This protein binds this small molecule.
Small molecule (SMILES): C[C@H](NC(=O)[C@H](CC(=O)n1cccc1)NC(=O)[C@@H](NC(=O)CC(C)(C)C)C(C)(C)C)[C@H](O)C(=O)NCc1ccc(I)cc1

Sequence of chain 1.D:
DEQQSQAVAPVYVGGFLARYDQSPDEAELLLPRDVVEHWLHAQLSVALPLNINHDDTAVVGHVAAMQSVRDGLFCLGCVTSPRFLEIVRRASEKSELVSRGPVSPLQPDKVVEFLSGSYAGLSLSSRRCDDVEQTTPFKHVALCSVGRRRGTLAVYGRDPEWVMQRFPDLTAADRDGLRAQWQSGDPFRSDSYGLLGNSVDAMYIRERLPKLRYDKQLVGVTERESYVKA

Binding-site contacts:
Ligand atom C11 contacts residue HIS63 of chain 1.D at 3.4 Å.
Ligand atom CG2 contacts residue SER135 of chain 1.D at 3.1 Å.
Ligand atom O3 contacts residue SER132 of chain 1.D at 2.3 Å (h-bond).
Ligand atom C31 contacts residue VAL163 of chain 1.D at 3.6 Å (hydrophobic).
Ligand atom CG11 contacts residue SER135 of chain 1.D at 3.5 Å.
Ligand atom CA contacts residue SER135 of chain 1.D at 3.1 Å.
Ligand atom N21 contacts residue SER132 of chain 1.D at 3.4 Å (h-bond).
Ligand atom OD1 contacts residue SER134 of chain 1.D at 2.8 Å (h-bond).
Ligand atom CG11 contacts residue ARG136 of chain 1.D at 3.5 Å.
Ligand atom N21 contacts residue CYS161 of chain 1.D at 3.7 Å.
Ligand atom CG21 contacts residue LEU32 of chain 1.D at 3.7 Å (hydrophobic).
Ligand atom CB3 contacts residue ARG165 of chain 1.D at 3.6 Å.
Ligand atom CA3 contacts residue SER132 of chain 1.D at 2.5 Å.
Ligand atom O1 contacts residue SER135 of chain 1.D at 3.1 Å (h-bond).
Ligand atom CH1 contacts residue HIS63 of chain 1.D at 3.6 Å.
Ligand atom CG21 contacts residue GLU31 of chain 1.D at 3.7 Å.
Ligand atom N2 contacts residue LEU133 of chain 1.D at 3.1 Å (h-bond).
Ligand atom C11 contacts residue SER132 of chain 1.D at 2.4 Å.
Ligand atom CG2 contacts residue SER134 of chain 1.D at 3.4 Å.
Ligand atom CB2 contacts residue HIS63 of chain 1.D at 3.6 Å.
Ligand atom N2 contacts residue HIS63 of chain 1.D at 3.7 Å.
Ligand atom C3 contacts residue SER132 of chain 1.D at 1.4 Å.
Ligand atom C8 contacts residue ILE231 of chain 1.D at 3.5 Å (hydrophobic).
Ligand atom O11 contacts residue SER132 of chain 1.D at 2.8 Å (h-bond).
Ligand atom CE2 contacts residue LYS156 of chain 1.D at 3.4 Å.
Ligand atom CH2 contacts residue LYS156 of chain 1.D at 3.5 Å.
Ligand atom O11 contacts residue HIS63 of chain 1.D at 2.6 Å (h-bond).
Ligand atom O3 contacts residue GLY164 of chain 1.D at 3.2 Å.
Ligand atom O3 contacts residue ARG165 of chain 1.D at 2.9 Å (salt-bridge).
Ligand atom N contacts residue SER135 of chain 1.D at 2.8 Å (h-bond).
Ligand atom C contacts residue SER135 of chain 1.D at 3.5 Å.
Ligand atom N21 contacts residue VAL163 of chain 1.D at 3.5 Å (h-bond).
Ligand atom CB contacts residue SER135 of chain 1.D at 3.7 Å.
Ligand atom O1 contacts residue SER134 of chain 1.D at 3.4 Å.
Ligand atom C5 contacts residue ARG165 of chain 1.D at 3.7 Å.
Ligand atom CA2 contacts residue LEU133 of chain 1.D at 3.6 Å (hydrophobic).
Ligand atom O2 contacts residue ARG165 of chain 1.D at 2.7 Å (salt-bridge).
Ligand atom N2 contacts residue SER132 of chain 1.D at 2.7 Å (h-bond).
Ligand atom CG31 contacts residue GLU31 of chain 1.D at 3.6 Å.
Ligand atom CB3 contacts residue SER132 of chain 1.D at 3.2 Å.